Sequence of chain 1.A:
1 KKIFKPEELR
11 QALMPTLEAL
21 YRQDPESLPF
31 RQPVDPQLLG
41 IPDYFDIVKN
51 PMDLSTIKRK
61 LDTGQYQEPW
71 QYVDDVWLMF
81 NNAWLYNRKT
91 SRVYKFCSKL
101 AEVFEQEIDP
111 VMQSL

This small molecule binds to this protein.
Small molecule (SMILES): COC(=O)N1CCCc2cc(NC(=O)[C@@H]3CC=CC[C@@H]3C(=O)O)ccc21

Binding-site contacts:
Ligand atom C11 contacts residue VAL93 of chain 1.A at 3.8 Å (hydrophobic).
Ligand atom C20 contacts residue ARG92 of chain 1.A at 3.2 Å.
Ligand atom C14 contacts residue PHE30 of chain 1.A at 3.7 Å (hydrophobic).
Ligand atom O18 contacts residue PRO29 of chain 1.A at 3.1 Å.
Ligand atom C02 contacts residue LEU39 of chain 1.A at 4.0 Å (hydrophobic).
Ligand atom C14 contacts residue PRO29 of chain 1.A at 3.2 Å (hydrophobic).
Ligand atom C06 contacts residue LEU39 of chain 1.A at 3.6 Å (hydrophobic).
Ligand atom C02 contacts residue VAL93 of chain 1.A at 3.9 Å (hydrophobic).
Ligand atom C11 contacts residue VAL34 of chain 1.A at 3.7 Å (hydrophobic).
Ligand atom O13 contacts residue ASN87 of chain 1.A at 3.3 Å (h-bond).
Ligand atom C21 contacts residue ARG92 of chain 1.A at 3.6 Å.
Ligand atom C22 contacts residue LEU28 of chain 1.A at 3.5 Å (hydrophobic).
Ligand atom C14 contacts residue VAL34 of chain 1.A at 3.9 Å (hydrophobic).
Ligand atom O13 contacts residue VAL34 of chain 1.A at 3.9 Å.
Ligand atom N07 contacts residue VAL34 of chain 1.A at 4.1 Å.
Ligand atom C16 contacts residue ARG92 of chain 1.A at 3.2 Å.
Ligand atom C06 contacts residue PRO29 of chain 1.A at 3.6 Å (hydrophobic).
Ligand atom C05 contacts residue PRO29 of chain 1.A at 3.7 Å (hydrophobic).
Ligand atom N15 contacts residue ARG92 of chain 1.A at 3.7 Å.
Ligand atom O12 contacts residue PRO29 of chain 1.A at 3.3 Å (h-bond).
Ligand atom C04 contacts residue LEU39 of chain 1.A at 4.0 Å (hydrophobic).
Ligand atom O26 contacts residue LEU28 of chain 1.A at 3.6 Å.
Ligand atom O18 contacts residue ARG92 of chain 1.A at 2.8 Å (salt-bridge).
Ligand atom O13 contacts residue VAL93 of chain 1.A at 4.0 Å.
Ligand atom C09 contacts residue ILE41 of chain 1.A at 3.8 Å (hydrophobic).
Ligand atom C03 contacts residue ARG92 of chain 1.A at 3.7 Å.
Ligand atom C08 contacts residue ILE41 of chain 1.A at 3.5 Å (hydrophobic).
Ligand atom C04 contacts residue PRO29 of chain 1.A at 4.0 Å (hydrophobic).
Ligand atom O12 contacts residue VAL93 of chain 1.A at 3.7 Å.
Ligand atom C10 contacts residue VAL93 of chain 1.A at 3.6 Å (hydrophobic).
Ligand atom C05 contacts residue LEU39 of chain 1.A at 3.8 Å (hydrophobic).
Ligand atom O12 contacts residue VAL34 of chain 1.A at 3.9 Å.
Ligand atom C04 contacts residue ARG92 of chain 1.A at 4.0 Å.
Ligand atom C01 contacts residue LEU39 of chain 1.A at 3.8 Å (hydrophobic).
Ligand atom C17 contacts residue ARG92 of chain 1.A at 4.0 Å.
Ligand atom C19 contacts residue ARG92 of chain 1.A at 3.6 Å.
Ligand atom C08 contacts residue ASN87 of chain 1.A at 3.6 Å.
Ligand atom C11 contacts residue ASN87 of chain 1.A at 4.1 Å.
Ligand atom C09 contacts residue ASN87 of chain 1.A at 3.6 Å.
Ligand atom C21 contacts residue LEU28 of chain 1.A at 3.9 Å (hydrophobic).